Sequence of chain 1.B:
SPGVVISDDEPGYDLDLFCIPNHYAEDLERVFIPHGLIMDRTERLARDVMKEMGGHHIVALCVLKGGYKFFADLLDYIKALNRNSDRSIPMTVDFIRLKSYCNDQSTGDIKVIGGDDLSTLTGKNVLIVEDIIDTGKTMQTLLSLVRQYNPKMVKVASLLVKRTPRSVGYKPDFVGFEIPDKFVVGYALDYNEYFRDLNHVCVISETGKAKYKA

This protein binds this small molecule.
Small molecule (SMILES): Nc1nc2c([C@@H]3N[C@H](COP(=O)(O)O)[C@@H](O)[C@H]3O)c[nH]c2c(=O)[nH]1

Binding-site contacts:
Ligand atom O2P contacts residue THR141 of chain 1.B at 2.6 Å (h-bond).
Ligand atom C2 contacts residue VAL187 of chain 1.B at 3.2 Å (hydrophobic).
Ligand atom O2' contacts residue MG1 of chain 1.I at 2.3 Å.
Ligand atom O1P contacts residue THR138 of chain 1.B at 3.2 Å (h-bond).
Ligand atom O2P contacts residue LYS140 of chain 1.B at 3.1 Å (salt-bridge).
Ligand atom N4' contacts residue TYR104 of chain 1.B at 3.3 Å.
Ligand atom O3' contacts residue POP1 of chain 1.L at 3.2 Å (h-bond).
Ligand atom C2' contacts residue ASP134 of chain 1.B at 3.1 Å.
Ligand atom C3' contacts residue GLU133 of chain 1.B at 3.3 Å.
Ligand atom O1P contacts residue ASP137 of chain 1.B at 2.9 Å (salt-bridge).
Ligand atom O1P contacts residue GLY139 of chain 1.B at 2.9 Å (h-bond).
Ligand atom N1 contacts residue PHE186 of chain 1.B at 3.4 Å.
Ligand atom O3P contacts residue THR138 of chain 1.B at 2.6 Å (h-bond).
Ligand atom O3' contacts residue MG1 of chain 1.I at 2.1 Å.
Ligand atom C1' contacts residue POP1 of chain 1.L at 3.1 Å.
Ligand atom C3' contacts residue MG1 of chain 1.I at 3.1 Å.
Ligand atom C6 contacts residue PHE186 of chain 1.B at 3.4 Å (hydrophobic).
Ligand atom O3P contacts residue ASP137 of chain 1.B at 3.4 Å.
Ligand atom N7 contacts residue ASP137 of chain 1.B at 2.9 Å (salt-bridge).
Ligand atom O5' contacts residue TYR104 of chain 1.B at 3.2 Å.
Ligand atom N1 contacts residue VAL187 of chain 1.B at 2.7 Å (h-bond).
Ligand atom N2 contacts residue LEU192 of chain 1.B at 3.2 Å.
Ligand atom O6 contacts residue LYS165 of chain 1.B at 2.9 Å (salt-bridge).
Ligand atom O3P contacts residue TYR104 of chain 1.B at 2.8 Å (h-bond).
Ligand atom N4' contacts residue POP1 of chain 1.L at 3.2 Å (h-bond).
Ligand atom O6 contacts residue VAL187 of chain 1.B at 3.5 Å (h-bond).
Ligand atom O2' contacts residue ASP134 of chain 1.B at 2.4 Å (salt-bridge).
Ligand atom O6 contacts residue PHE186 of chain 1.B at 3.4 Å.
Ligand atom P contacts residue THR138 of chain 1.B at 3.3 Å.
Ligand atom N2 contacts residue ASP193 of chain 1.B at 2.9 Å (salt-bridge).
Ligand atom N2 contacts residue VAL187 of chain 1.B at 2.8 Å (h-bond).
Ligand atom C4' contacts residue POP1 of chain 1.L at 3.4 Å.
Ligand atom C2' contacts residue MG1 of chain 1.I at 3.1 Å.
Ligand atom O3' contacts residue GLU133 of chain 1.B at 2.6 Å (salt-bridge).
Ligand atom O2P contacts residue THR138 of chain 1.B at 3.3 Å (h-bond).
Ligand atom O5' contacts residue THR141 of chain 1.B at 3.5 Å (h-bond).
Ligand atom C3' contacts residue ASP134 of chain 1.B at 3.1 Å.
Ligand atom O3' contacts residue ASP134 of chain 1.B at 3.4 Å (salt-bridge).
Ligand atom C5' contacts residue ILE135 of chain 1.B at 3.4 Å (hydrophobic).
Ligand atom O2' contacts residue POP1 of chain 1.L at 3.1 Å (h-bond).